Sequence of chain 1.A:
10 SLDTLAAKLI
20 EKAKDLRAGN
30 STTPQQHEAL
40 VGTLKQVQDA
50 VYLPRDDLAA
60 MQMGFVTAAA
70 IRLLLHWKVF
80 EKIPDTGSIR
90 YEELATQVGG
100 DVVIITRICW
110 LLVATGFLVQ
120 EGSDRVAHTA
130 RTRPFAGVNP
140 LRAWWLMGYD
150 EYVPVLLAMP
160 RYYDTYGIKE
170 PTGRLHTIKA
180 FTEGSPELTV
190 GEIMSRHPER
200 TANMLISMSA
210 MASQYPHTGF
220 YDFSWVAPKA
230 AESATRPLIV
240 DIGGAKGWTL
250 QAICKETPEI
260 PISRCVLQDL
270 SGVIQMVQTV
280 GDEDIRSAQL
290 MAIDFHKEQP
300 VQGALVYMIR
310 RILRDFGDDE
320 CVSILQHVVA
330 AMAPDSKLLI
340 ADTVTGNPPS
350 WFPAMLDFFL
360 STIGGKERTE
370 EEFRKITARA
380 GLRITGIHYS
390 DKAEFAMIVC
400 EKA

This small molecule binds to this protein.
Small molecule (SMILES): C[C@@H]1C=C[C@@H]2CCCC[C@@H]2[C@H]1C(=O)c1c(O)c([C@]2(O)CC[C@H](O)[C@@H]3O[C@@H]32)c[nH]c1=O

Binding-site contacts:
Ligand atom C20 contacts residue GLY147 of chain 1.A at 3.8 Å.
Ligand atom C04 contacts residue VAL189 of chain 1.A at 3.7 Å (hydrophobic).
Ligand atom O16 contacts residue ARG310 of chain 1.A at 3.1 Å (salt-bridge).
Ligand atom C06 contacts residue GLY190 of chain 1.A at 3.8 Å.
Ligand atom C05 contacts residue ASP314 of chain 1.A at 3.7 Å.
Ligand atom O16 contacts residue LEU355 of chain 1.A at 3.8 Å.
Ligand atom C17 contacts residue TRP143 of chain 1.A at 3.5 Å (hydrophobic).
Ligand atom C02 contacts residue MET207 of chain 1.A at 3.8 Å (hydrophobic).
Ligand atom C10 contacts residue ILE362 of chain 1.A at 3.8 Å (hydrophobic).
Ligand atom O27 contacts residue MET207 of chain 1.A at 3.7 Å.
Ligand atom C18 contacts residue GLY147 of chain 1.A at 3.8 Å.
Ligand atom C20 contacts residue MET146 of chain 1.A at 3.5 Å (hydrophobic).
Ligand atom O13 contacts residue ARG310 of chain 1.A at 3.4 Å (salt-bridge).
Ligand atom C05 contacts residue VAL189 of chain 1.A at 3.8 Å (hydrophobic).
Ligand atom C09 contacts residue ASP314 of chain 1.A at 3.8 Å.
Ligand atom O13 contacts residue LEU359 of chain 1.A at 3.8 Å.
Ligand atom C30 contacts residue TYR151 of chain 1.A at 3.5 Å (hydrophobic).
Ligand atom C02 contacts residue MET203 of chain 1.A at 3.7 Å (hydrophobic).
Ligand atom C03 contacts residue TYR151 of chain 1.A at 3.5 Å (hydrophobic).
Ligand atom O29 contacts residue TYR151 of chain 1.A at 2.8 Å (h-bond).
Ligand atom O28 contacts residue GLY190 of chain 1.A at 3.1 Å.
Ligand atom C10 contacts residue SAM1 of chain 1.D at 3.5 Å.
Ligand atom O13 contacts residue ARG313 of chain 1.A at 2.7 Å (salt-bridge).
Ligand atom N12 contacts residue ASP314 of chain 1.A at 2.6 Å (salt-bridge).
Ligand atom C01 contacts residue MET203 of chain 1.A at 3.7 Å (hydrophobic).
Ligand atom N12 contacts residue SAM1 of chain 1.D at 3.4 Å.
Ligand atom C04 contacts residue TYR151 of chain 1.A at 3.2 Å (hydrophobic).
Ligand atom C17 contacts residue PHE358 of chain 1.A at 3.8 Å (hydrophobic).
Ligand atom C19 contacts residue TRP143 of chain 1.A at 3.3 Å (hydrophobic).
Ligand atom C18 contacts residue TRP143 of chain 1.A at 3.7 Å (hydrophobic).
Ligand atom O14 contacts residue MET146 of chain 1.A at 3.6 Å.
Ligand atom O28 contacts residue SAM1 of chain 1.D at 3.3 Å.
Ligand atom C10 contacts residue ASP314 of chain 1.A at 3.1 Å.
Ligand atom O27 contacts residue SAM1 of chain 1.D at 3.2 Å (h-bond).
Ligand atom C25 contacts residue PHE358 of chain 1.A at 3.2 Å (hydrophobic).
Ligand atom C26 contacts residue TYR151 of chain 1.A at 3.7 Å (hydrophobic).
Ligand atom O29 contacts residue MET146 of chain 1.A at 3.5 Å (h-bond).
Ligand atom C22 contacts residue LEU355 of chain 1.A at 3.8 Å (hydrophobic).
Ligand atom C26 contacts residue PHE358 of chain 1.A at 3.7 Å (hydrophobic).
Ligand atom C09 contacts residue ARG313 of chain 1.A at 3.8 Å.

Sequence of chain 1.B:
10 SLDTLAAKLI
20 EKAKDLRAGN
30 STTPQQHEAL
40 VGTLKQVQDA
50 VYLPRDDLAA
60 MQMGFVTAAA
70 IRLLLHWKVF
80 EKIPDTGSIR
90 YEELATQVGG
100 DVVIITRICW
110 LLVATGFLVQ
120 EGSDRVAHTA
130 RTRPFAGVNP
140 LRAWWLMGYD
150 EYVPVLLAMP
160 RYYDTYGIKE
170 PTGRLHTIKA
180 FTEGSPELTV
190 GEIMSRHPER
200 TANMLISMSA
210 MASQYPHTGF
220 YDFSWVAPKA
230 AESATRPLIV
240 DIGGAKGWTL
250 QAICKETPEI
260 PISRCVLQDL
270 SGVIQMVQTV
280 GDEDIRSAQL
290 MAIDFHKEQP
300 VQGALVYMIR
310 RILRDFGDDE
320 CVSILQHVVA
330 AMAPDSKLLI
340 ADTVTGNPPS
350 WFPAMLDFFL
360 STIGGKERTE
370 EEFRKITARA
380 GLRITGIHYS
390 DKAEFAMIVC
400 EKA